Sequence of chain 1.D:
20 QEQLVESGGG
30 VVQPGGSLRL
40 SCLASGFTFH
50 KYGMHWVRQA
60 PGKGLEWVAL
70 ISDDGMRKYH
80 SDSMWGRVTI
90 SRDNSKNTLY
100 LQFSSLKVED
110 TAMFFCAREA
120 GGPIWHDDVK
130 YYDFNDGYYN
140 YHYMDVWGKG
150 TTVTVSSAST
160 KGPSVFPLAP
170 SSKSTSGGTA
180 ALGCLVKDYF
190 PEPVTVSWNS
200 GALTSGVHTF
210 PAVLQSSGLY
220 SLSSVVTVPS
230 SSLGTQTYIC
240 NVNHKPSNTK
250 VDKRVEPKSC

Binding-site contacts:
Ligand atom O6 contacts residue HIS79 of chain 1.D at 4.3 Å.
Ligand atom O6 contacts residue ASP81 of chain 1.D at 3.4 Å (salt-bridge).
Ligand atom C4 contacts residue HIS79 of chain 1.D at 3.3 Å.
Ligand atom C1 contacts residue TRP84 of chain 1.D at 4.5 Å (hydrophobic).
Ligand atom C3 contacts residue LYS77 of chain 1.D at 3.2 Å.
Ligand atom C6 contacts residue TRP84 of chain 1.D at 3.9 Å (hydrophobic).
Ligand atom C6 contacts residue ASP81 of chain 1.D at 4.0 Å.
Ligand atom C8 contacts residue NAG1 of chain 1.JA at 3.8 Å.
Ligand atom C2 contacts residue ASN133 of chain 1.A at 2.4 Å.
Ligand atom C5 contacts residue TRP84 of chain 1.D at 4.3 Å (hydrophobic).
Ligand atom O4 contacts residue HIS79 of chain 1.D at 2.6 Å (h-bond).
Ligand atom C3 contacts residue ASN133 of chain 1.A at 3.8 Å.
Ligand atom C5 contacts residue ARG115 of chain 1.E at 4.1 Å.
Ligand atom O6 contacts residue HIS117 of chain 1.E at 4.2 Å.
Ligand atom C4 contacts residue LYS77 of chain 1.D at 3.8 Å.
Ligand atom C4 contacts residue HIS117 of chain 1.E at 4.4 Å.
Ligand atom O5 contacts residue ASN133 of chain 1.A at 2.4 Å (h-bond).
Ligand atom C2 contacts residue TRP84 of chain 1.D at 4.5 Å (hydrophobic).
Ligand atom C6 contacts residue HIS117 of chain 1.E at 3.8 Å.
Ligand atom C4 contacts residue ASN133 of chain 1.A at 4.2 Å.
Ligand atom C8 contacts residue ASN133 of chain 1.A at 3.6 Å.
Ligand atom N2 contacts residue ASN133 of chain 1.A at 2.9 Å (h-bond).
Ligand atom C4 contacts residue TYR78 of chain 1.D at 4.2 Å (hydrophobic).
Ligand atom O5 contacts residue TRP84 of chain 1.D at 3.8 Å.
Ligand atom C1 contacts residue ASN133 of chain 1.A at 1.4 Å.
Ligand atom O4 contacts residue TRP84 of chain 1.D at 3.1 Å.
Ligand atom C6 contacts residue HIS79 of chain 1.D at 3.5 Å.
Ligand atom O6 contacts residue ARG115 of chain 1.E at 2.5 Å (salt-bridge).
Ligand atom O3 contacts residue TYR78 of chain 1.D at 4.2 Å.
Ligand atom C6 contacts residue ARG115 of chain 1.E at 3.4 Å.
Ligand atom O3 contacts residue LYS77 of chain 1.D at 2.9 Å (salt-bridge).
Ligand atom C5 contacts residue HIS117 of chain 1.E at 4.2 Å.
Ligand atom O3 contacts residue HIS79 of chain 1.D at 3.0 Å (h-bond).
Ligand atom C7 contacts residue ASN133 of chain 1.A at 3.7 Å.
Ligand atom C5 contacts residue ASN133 of chain 1.A at 3.6 Å.
Ligand atom C8 contacts residue ILE134 of chain 1.A at 4.1 Å (hydrophobic).
Ligand atom C4 contacts residue TRP84 of chain 1.D at 4.2 Å (hydrophobic).
Ligand atom C3 contacts residue HIS79 of chain 1.D at 3.8 Å.

A small-molecule ligand and the protein it binds are described below.
Small molecule (SMILES): CC(=O)N[C@H]1[C@H](O[C@H]2[C@H](O)[C@@H](NC(C)=O)CO[C@@H]2CO)O[C@H](CO)[C@@H](O[C@@H]2O[C@H](CO[C@H]3O[C@H](CO)[C@@H](O)[C@H](O)[C@@H]3O[C@@H]3O[C@H](CO)[C@@H](O[C@@H]4O[C@H](CO)[C@H](O)[C@H](O)[C@H]4O)[C@H](O)[C@H]3NC(C)=O)[C@@H](O)[C@H](O)[C@@H]2O)[C@@H]1O

Sequence of chain 1.E:
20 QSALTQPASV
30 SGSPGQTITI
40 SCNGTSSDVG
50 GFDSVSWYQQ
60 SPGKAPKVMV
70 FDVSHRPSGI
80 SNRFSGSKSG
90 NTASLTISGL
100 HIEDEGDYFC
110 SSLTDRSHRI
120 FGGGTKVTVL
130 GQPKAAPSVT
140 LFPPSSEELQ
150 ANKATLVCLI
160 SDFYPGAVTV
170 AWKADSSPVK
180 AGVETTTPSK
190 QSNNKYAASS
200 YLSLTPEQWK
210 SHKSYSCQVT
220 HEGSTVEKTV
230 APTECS

Sequence of chain 1.A:
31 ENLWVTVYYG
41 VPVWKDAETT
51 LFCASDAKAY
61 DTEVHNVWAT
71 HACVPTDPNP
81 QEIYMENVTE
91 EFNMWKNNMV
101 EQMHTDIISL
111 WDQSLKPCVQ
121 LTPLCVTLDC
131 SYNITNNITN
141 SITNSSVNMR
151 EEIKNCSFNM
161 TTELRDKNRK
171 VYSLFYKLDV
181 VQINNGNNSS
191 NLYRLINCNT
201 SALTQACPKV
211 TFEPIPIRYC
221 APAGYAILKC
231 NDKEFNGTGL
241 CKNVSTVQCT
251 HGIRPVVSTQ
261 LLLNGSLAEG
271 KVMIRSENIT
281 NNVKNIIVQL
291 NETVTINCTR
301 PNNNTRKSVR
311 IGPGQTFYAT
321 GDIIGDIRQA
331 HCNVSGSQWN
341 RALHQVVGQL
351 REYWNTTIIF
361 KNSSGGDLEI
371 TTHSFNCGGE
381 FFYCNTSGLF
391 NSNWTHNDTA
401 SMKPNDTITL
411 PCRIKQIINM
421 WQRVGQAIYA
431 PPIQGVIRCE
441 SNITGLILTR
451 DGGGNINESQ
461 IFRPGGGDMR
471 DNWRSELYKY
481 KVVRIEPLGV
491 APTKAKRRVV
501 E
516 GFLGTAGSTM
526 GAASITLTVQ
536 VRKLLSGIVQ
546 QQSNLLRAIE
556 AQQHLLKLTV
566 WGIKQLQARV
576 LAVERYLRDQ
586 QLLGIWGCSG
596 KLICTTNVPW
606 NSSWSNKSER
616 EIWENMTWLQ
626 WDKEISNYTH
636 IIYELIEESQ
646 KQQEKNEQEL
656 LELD